Sequence of chain 1.A:
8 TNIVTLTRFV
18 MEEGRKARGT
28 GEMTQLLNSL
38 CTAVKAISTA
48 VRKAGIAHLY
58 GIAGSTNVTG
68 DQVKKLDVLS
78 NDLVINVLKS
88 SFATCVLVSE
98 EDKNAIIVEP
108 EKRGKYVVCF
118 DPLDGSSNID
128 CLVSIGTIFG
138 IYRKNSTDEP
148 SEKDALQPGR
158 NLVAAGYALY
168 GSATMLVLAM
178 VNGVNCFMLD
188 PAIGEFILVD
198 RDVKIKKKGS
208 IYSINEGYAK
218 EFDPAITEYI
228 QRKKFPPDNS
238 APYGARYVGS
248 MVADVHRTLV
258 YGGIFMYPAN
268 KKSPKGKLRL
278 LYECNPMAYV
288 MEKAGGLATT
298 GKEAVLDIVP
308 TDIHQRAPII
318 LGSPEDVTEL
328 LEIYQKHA

A protein and the small-molecule ligand that binds it are described below.
Small molecule (SMILES): CCC[C@@H](C(=O)NCCc1ccc(O)cc1)[N+]1=C([O-])[C@@H]2Cc3ccccc3CN2C(=O)[C@@H]1Cc1ccc(O)cc1

Binding-site contacts:
Ligand atom C20 contacts residue ILE190 of chain 1.A at 3.3 Å (hydrophobic).
Ligand atom C14 contacts residue HIS55 of chain 1.B at 3.4 Å.
Ligand atom C23 contacts residue GLY52 of chain 1.B at 3.7 Å.
Ligand atom O5 contacts residue ASP187 of chain 1.A at 2.5 Å (salt-bridge).
Ligand atom C19 contacts residue ASP187 of chain 1.A at 3.5 Å.
Ligand atom C24 contacts residue ALA189 of chain 1.A at 3.5 Å (hydrophobic).
Ligand atom O4 contacts residue HIS55 of chain 1.B at 3.5 Å.
Ligand atom C17 contacts residue HIS55 of chain 1.B at 3.6 Å.
Ligand atom C18 contacts residue HIS55 of chain 1.B at 3.6 Å.
Ligand atom O5 contacts residue ILE190 of chain 1.A at 3.6 Å.
Ligand atom C21 contacts residue ILE190 of chain 1.A at 4.2 Å (hydrophobic).
Ligand atom C3 contacts residue HIS55 of chain 1.B at 4.1 Å.
Ligand atom C19 contacts residue ALA54 of chain 1.B at 4.4 Å (hydrophobic).
Ligand atom O5 contacts residue GLY52 of chain 1.B at 3.4 Å.
Ligand atom O5 contacts residue ALA54 of chain 1.B at 4.3 Å.
Ligand atom C15 contacts residue HIS55 of chain 1.B at 4.1 Å.
Ligand atom C2 contacts residue HIS55 of chain 1.B at 4.0 Å.
Ligand atom C18 contacts residue ALA54 of chain 1.B at 3.8 Å (hydrophobic).
Ligand atom C18 contacts residue ASP187 of chain 1.A at 3.7 Å.
Ligand atom C18 contacts residue GLY52 of chain 1.B at 3.8 Å.
Ligand atom C18 contacts residue ILE59 of chain 1.B at 4.5 Å (hydrophobic).
Ligand atom O5 contacts residue ALA189 of chain 1.A at 3.6 Å.
Ligand atom C19 contacts residue ILE190 of chain 1.A at 3.7 Å (hydrophobic).
Ligand atom C19 contacts residue GLY52 of chain 1.B at 3.8 Å.
Ligand atom C24 contacts residue GLY52 of chain 1.B at 3.8 Å.
Ligand atom C17 contacts residue ILE59 of chain 1.B at 3.9 Å (hydrophobic).

Sequence of chain 1.B:
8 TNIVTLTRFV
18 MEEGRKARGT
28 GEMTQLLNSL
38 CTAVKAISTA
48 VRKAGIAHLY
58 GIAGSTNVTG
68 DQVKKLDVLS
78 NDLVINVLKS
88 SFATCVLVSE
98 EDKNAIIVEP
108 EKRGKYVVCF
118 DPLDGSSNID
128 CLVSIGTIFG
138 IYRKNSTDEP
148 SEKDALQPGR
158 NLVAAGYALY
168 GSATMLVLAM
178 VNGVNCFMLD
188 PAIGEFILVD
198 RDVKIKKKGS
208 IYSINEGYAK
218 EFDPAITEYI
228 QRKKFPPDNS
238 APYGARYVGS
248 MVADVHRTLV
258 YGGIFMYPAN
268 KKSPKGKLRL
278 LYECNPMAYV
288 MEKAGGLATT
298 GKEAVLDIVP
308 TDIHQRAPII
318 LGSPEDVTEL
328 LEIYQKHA